A small-molecule ligand and the protein it binds are described below.
Small molecule (SMILES): CC(=O)N[C@H]1[C@H](O[C@H]2[C@H](O)[C@@H](NC(C)=O)CO[C@@H]2CO)O[C@H](CO)[C@@H](O[C@@H]2O[C@H](CO)[C@@H](O)[C@H](O)[C@@H]2O)[C@@H]1O

Binding-site contacts:
Ligand atom C8 contacts residue GLY216 of chain 2.E at 2.1 Å.
Ligand atom C8 contacts residue LYS217 of chain 2.E at 3.9 Å.
Ligand atom C1 contacts residue ASN237 of chain 2.E at 1.4 Å.
Ligand atom C3 contacts residue ASN237 of chain 2.E at 3.9 Å.
Ligand atom N2 contacts residue GLY216 of chain 2.E at 2.6 Å (h-bond).
Ligand atom C8 contacts residue NAG1 of chain 2.I at 4.3 Å.
Ligand atom C7 contacts residue ASN218 of chain 2.E at 3.4 Å.
Ligand atom O7 contacts residue GLY216 of chain 2.E at 3.9 Å.
Ligand atom C7 contacts residue NAG1 of chain 2.I at 4.4 Å.
Ligand atom O7 contacts residue ASN218 of chain 2.E at 3.5 Å (h-bond).
Ligand atom C7 contacts residue ASN237 of chain 2.E at 3.7 Å.
Ligand atom O6 contacts residue ASN237 of chain 2.E at 4.4 Å.
Ligand atom O7 contacts residue ASN237 of chain 2.E at 3.8 Å.
Ligand atom C7 contacts residue GLY216 of chain 2.E at 2.7 Å.
Ligand atom N2 contacts residue ASN218 of chain 2.E at 4.4 Å.
Ligand atom C4 contacts residue ASN237 of chain 2.E at 4.3 Å.
Ligand atom C8 contacts residue ASN218 of chain 2.E at 2.8 Å.
Ligand atom O7 contacts residue NAG1 of chain 2.I at 3.7 Å.
Ligand atom N2 contacts residue ASN237 of chain 2.E at 3.1 Å (h-bond).
Ligand atom O5 contacts residue ASN237 of chain 2.E at 2.3 Å (h-bond).
Ligand atom C2 contacts residue ASN237 of chain 2.E at 2.6 Å.
Ligand atom C5 contacts residue ASN237 of chain 2.E at 3.6 Å.
Ligand atom C2 contacts residue GLY216 of chain 2.E at 3.9 Å.
Ligand atom C1 contacts residue GLY216 of chain 2.E at 4.3 Å.

Sequence of chain 2.E:
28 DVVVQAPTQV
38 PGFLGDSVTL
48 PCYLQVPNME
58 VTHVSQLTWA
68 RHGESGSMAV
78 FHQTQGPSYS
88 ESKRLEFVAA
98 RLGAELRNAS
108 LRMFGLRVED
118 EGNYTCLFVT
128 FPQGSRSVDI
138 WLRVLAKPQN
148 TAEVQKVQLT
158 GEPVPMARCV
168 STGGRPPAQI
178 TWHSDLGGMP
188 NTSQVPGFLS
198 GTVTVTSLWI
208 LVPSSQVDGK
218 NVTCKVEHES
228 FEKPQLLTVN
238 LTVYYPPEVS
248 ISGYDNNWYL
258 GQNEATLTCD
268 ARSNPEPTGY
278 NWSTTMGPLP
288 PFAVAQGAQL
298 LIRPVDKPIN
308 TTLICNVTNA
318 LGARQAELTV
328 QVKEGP